This small molecule binds to this protein.
Small molecule (SMILES): CC(=O)N[C@@H]1[C@@H](O)[C@H](O)[C@@H](CO)O[C@H]1O

Binding-site contacts:
Ligand atom C1 contacts residue ASN603 of chain 1.C at 3.5 Å.
Ligand atom N2 contacts residue ASN603 of chain 1.C at 2.9 Å (h-bond).
Ligand atom C7 contacts residue ASN603 of chain 1.C at 3.0 Å.
Ligand atom O7 contacts residue ASN603 of chain 1.C at 3.2 Å (h-bond).
Ligand atom C2 contacts residue ASN603 of chain 1.C at 3.2 Å.
Ligand atom C8 contacts residue ASN603 of chain 1.C at 3.6 Å.
Ligand atom O5 contacts residue ASN603 of chain 1.C at 3.8 Å.

Sequence of chain 1.C:
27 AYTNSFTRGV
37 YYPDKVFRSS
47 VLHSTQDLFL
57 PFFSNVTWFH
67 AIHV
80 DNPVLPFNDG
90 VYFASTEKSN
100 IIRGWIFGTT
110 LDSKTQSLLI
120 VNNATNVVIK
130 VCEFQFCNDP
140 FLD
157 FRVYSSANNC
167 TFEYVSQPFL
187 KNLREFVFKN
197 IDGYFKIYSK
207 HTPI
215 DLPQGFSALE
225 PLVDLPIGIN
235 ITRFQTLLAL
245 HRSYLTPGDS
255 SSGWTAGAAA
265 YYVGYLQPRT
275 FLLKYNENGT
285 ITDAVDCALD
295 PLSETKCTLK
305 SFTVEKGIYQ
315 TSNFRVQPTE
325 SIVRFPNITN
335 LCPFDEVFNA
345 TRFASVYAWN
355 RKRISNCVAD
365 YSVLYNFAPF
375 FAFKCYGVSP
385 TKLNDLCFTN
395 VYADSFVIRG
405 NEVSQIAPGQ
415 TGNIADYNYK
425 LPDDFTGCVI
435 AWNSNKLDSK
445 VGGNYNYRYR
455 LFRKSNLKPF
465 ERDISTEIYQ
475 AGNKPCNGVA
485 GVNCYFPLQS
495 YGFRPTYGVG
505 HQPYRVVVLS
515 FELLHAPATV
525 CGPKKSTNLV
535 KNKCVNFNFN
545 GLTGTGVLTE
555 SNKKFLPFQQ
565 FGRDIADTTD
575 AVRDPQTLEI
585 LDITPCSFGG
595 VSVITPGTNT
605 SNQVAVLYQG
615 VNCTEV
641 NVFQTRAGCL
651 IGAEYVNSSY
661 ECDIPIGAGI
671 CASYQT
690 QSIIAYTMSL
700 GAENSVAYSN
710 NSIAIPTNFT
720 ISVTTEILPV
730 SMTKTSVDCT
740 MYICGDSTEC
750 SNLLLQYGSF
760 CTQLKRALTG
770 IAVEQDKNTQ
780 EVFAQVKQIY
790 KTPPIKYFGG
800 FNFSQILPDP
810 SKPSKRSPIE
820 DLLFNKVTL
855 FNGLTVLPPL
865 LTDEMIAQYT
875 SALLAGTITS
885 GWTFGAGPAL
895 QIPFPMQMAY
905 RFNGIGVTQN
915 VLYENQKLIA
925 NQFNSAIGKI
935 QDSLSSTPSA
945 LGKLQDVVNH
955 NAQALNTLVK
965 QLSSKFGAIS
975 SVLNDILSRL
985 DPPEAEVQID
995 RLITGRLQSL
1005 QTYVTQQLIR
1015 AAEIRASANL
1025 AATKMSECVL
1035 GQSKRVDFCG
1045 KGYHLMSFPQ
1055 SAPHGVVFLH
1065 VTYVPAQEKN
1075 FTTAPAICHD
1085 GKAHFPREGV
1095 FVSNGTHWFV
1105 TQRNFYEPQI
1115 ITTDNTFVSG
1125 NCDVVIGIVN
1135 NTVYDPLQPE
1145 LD